The protein below binds the small molecule below.
Small molecule (SMILES): N[C@@H](Cc1ccccc1)C(=O)NCC=O

Binding-site contacts:
Ligand atom CD2 contacts residue ARG442 of chain 3.MA at 3.5 Å.
Ligand atom CE1 contacts residue PHE496 of chain 3.MA at 3.6 Å (hydrophobic).
Ligand atom N contacts residue ARG442 of chain 3.MA at 4.2 Å.
Ligand atom C contacts residue ARG442 of chain 3.MA at 4.4 Å.
Ligand atom CZ contacts residue PHE496 of chain 3.MA at 3.9 Å (hydrophobic).
Ligand atom O contacts residue ARG442 of chain 3.MA at 4.3 Å.
Ligand atom CD1 contacts residue PHE496 of chain 3.MA at 3.7 Å (hydrophobic).
Ligand atom CG contacts residue PHE496 of chain 3.MA at 4.0 Å (hydrophobic).
Ligand atom N contacts residue SER491 of chain 3.MA at 4.1 Å.
Ligand atom CZ contacts residue PRO438 of chain 3.MA at 3.4 Å (hydrophobic).
Ligand atom CD1 contacts residue ASN492 of chain 3.MA at 3.9 Å.
Ligand atom CB contacts residue GLY495 of chain 3.MA at 3.9 Å.
Ligand atom CB contacts residue ASN492 of chain 3.MA at 3.8 Å.
Ligand atom CE1 contacts residue PRO438 of chain 3.MA at 3.8 Å (hydrophobic).
Ligand atom CE2 contacts residue ARG442 of chain 3.MA at 3.6 Å.
Ligand atom CG contacts residue ASN492 of chain 3.MA at 4.3 Å.
Ligand atom C contacts residue ASN492 of chain 3.MA at 4.0 Å.
Ligand atom CE2 contacts residue PRO438 of chain 3.MA at 3.7 Å (hydrophobic).
Ligand atom CE1 contacts residue ILE434 of chain 3.MA at 3.9 Å (hydrophobic).
Ligand atom O contacts residue PRO438 of chain 3.MA at 4.0 Å.
Ligand atom O contacts residue ASN492 of chain 3.MA at 4.2 Å.
Ligand atom CG contacts residue GLY495 of chain 3.MA at 4.4 Å.
Ligand atom CA contacts residue ARG442 of chain 3.MA at 3.6 Å.
Ligand atom CD2 contacts residue PRO438 of chain 3.MA at 4.4 Å (hydrophobic).
Ligand atom CD1 contacts residue PRO438 of chain 3.MA at 4.4 Å (hydrophobic).
Ligand atom N contacts residue ASN492 of chain 3.MA at 3.3 Å (h-bond).
Ligand atom CA contacts residue ASN492 of chain 3.MA at 3.3 Å.
Ligand atom CB contacts residue PHE496 of chain 3.MA at 3.9 Å (hydrophobic).
Ligand atom CD1 contacts residue ILE434 of chain 3.MA at 4.1 Å (hydrophobic).

Sequence of chain 3.MA:
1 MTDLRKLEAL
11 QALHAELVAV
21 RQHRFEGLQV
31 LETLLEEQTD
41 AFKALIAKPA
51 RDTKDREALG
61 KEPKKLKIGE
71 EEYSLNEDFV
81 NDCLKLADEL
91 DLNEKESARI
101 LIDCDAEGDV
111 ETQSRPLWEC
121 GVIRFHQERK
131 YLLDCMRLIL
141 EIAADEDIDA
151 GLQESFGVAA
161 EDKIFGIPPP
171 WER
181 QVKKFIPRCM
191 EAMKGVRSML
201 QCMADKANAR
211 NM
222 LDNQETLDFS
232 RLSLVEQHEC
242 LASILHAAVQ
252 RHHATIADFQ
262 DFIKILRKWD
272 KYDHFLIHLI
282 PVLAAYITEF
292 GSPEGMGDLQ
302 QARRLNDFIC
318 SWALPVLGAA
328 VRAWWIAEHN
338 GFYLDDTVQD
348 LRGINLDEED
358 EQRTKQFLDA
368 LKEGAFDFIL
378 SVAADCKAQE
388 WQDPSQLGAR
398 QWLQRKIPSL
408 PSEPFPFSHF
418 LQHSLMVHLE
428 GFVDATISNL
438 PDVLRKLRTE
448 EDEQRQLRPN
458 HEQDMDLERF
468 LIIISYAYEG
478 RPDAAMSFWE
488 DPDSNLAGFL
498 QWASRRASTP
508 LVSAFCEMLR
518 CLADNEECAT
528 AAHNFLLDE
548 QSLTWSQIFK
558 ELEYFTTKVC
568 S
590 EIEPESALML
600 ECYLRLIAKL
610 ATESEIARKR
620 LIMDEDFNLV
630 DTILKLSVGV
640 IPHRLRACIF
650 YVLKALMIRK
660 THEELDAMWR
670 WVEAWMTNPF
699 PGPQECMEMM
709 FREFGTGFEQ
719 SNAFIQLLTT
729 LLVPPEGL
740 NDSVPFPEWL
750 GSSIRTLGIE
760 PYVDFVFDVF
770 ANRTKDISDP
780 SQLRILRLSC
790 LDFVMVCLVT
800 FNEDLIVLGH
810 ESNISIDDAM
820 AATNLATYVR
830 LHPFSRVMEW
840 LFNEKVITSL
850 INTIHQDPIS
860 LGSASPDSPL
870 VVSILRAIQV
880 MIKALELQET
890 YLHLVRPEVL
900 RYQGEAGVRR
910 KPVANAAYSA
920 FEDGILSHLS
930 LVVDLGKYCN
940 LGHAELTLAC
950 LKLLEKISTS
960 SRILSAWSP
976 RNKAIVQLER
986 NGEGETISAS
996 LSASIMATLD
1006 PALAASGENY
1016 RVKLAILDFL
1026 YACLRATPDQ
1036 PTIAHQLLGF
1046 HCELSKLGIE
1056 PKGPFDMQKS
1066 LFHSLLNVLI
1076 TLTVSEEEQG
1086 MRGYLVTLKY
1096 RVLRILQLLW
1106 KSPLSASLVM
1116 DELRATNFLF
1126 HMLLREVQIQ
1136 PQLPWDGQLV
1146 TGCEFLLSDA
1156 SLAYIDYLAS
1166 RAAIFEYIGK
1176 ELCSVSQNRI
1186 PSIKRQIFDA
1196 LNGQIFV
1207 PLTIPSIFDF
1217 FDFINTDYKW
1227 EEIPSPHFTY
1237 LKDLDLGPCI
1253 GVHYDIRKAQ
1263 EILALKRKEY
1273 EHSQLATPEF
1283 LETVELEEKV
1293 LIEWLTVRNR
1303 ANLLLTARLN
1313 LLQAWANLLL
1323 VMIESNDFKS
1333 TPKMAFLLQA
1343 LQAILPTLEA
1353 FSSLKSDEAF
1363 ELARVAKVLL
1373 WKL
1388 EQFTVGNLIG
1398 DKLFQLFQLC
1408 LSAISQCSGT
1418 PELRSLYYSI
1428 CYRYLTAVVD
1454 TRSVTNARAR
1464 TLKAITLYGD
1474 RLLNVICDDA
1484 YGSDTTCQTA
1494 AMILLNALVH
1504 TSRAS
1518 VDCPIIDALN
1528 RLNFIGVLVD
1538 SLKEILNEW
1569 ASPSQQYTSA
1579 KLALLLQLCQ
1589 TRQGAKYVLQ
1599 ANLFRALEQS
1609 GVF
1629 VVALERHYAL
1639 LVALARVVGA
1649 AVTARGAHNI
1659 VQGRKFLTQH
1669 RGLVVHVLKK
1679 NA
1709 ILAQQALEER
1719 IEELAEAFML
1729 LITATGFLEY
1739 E